Sequence of chain 1.B:
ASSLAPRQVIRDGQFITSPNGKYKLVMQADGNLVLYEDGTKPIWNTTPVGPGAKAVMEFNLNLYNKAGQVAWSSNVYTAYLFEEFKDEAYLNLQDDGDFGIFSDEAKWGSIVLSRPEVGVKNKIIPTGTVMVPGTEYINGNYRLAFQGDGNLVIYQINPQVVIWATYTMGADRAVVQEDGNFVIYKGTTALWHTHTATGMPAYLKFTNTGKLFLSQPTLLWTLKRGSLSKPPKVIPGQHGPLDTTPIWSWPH

This protein binds this small molecule.
Small molecule (SMILES): C[C@H]1O[C@H](O)[C@@H](O)[C@@H](O)[C@@H]1O

Binding-site contacts:
Ligand atom C3 contacts residue TYR156 of chain 1.B at 4.2 Å (hydrophobic).
Ligand atom O2 contacts residue MET170 of chain 1.B at 3.8 Å.
Ligand atom O2 contacts residue ASP150 of chain 1.B at 2.9 Å (salt-bridge).
Ligand atom C2 contacts residue GLN148 of chain 1.B at 4.3 Å.
Ligand atom O2 contacts residue ASN152 of chain 1.B at 3.0 Å (h-bond).
Ligand atom C2 contacts residue MET170 of chain 1.B at 4.4 Å (hydrophobic).
Ligand atom C6 contacts residue ALA166 of chain 1.B at 3.9 Å (hydrophobic).
Ligand atom O4 contacts residue VAL154 of chain 1.B at 4.4 Å.
Ligand atom O3 contacts residue ASP150 of chain 1.B at 3.8 Å.
Ligand atom C2 contacts residue ASN152 of chain 1.B at 3.9 Å.
Ligand atom C3 contacts residue GLN148 of chain 1.B at 4.0 Å.
Ligand atom C4 contacts residue GLN148 of chain 1.B at 4.3 Å.
Ligand atom C1 contacts residue TYR168 of chain 1.B at 4.3 Å (hydrophobic).
Ligand atom O4 contacts residue TYR156 of chain 1.B at 2.9 Å (h-bond).
Ligand atom C5 contacts residue TYR168 of chain 1.B at 4.3 Å (hydrophobic).
Ligand atom O3 contacts residue XXR1 of chain 1.I at 3.2 Å.
Ligand atom C5 contacts residue ASN152 of chain 1.B at 3.9 Å.
Ligand atom C4 contacts residue TYR156 of chain 1.B at 3.6 Å (hydrophobic).
Ligand atom O4 contacts residue VAL163 of chain 1.B at 3.8 Å.
Ligand atom C3 contacts residue ASP150 of chain 1.B at 4.3 Å.
Ligand atom C6 contacts residue ASN152 of chain 1.B at 3.8 Å.
Ligand atom C1 contacts residue ASN152 of chain 1.B at 3.7 Å.
Ligand atom C6 contacts residue TYR168 of chain 1.B at 3.9 Å (hydrophobic).
Ligand atom O2 contacts residue GLN148 of chain 1.B at 3.5 Å (h-bond).
Ligand atom C6 contacts residue VAL154 of chain 1.B at 4.2 Å (hydrophobic).
Ligand atom O5 contacts residue ASN152 of chain 1.B at 3.0 Å (h-bond).
Ligand atom O3 contacts residue GLN148 of chain 1.B at 3.1 Å (h-bond).
Ligand atom C4 contacts residue ASN152 of chain 1.B at 4.2 Å.
Ligand atom C4 contacts residue VAL154 of chain 1.B at 4.4 Å (hydrophobic).
Ligand atom C2 contacts residue ASP150 of chain 1.B at 3.5 Å.
Ligand atom O5 contacts residue TYR168 of chain 1.B at 3.5 Å.
Ligand atom C3 contacts residue XXR1 of chain 1.I at 4.4 Å.
Ligand atom C6 contacts residue VAL163 of chain 1.B at 3.8 Å (hydrophobic).
Ligand atom O3 contacts residue TYR156 of chain 1.B at 3.6 Å.